Binding-site contacts:
Ligand atom O3 contacts residue TRP40 of chain 2.H at 3.2 Å (h-bond).
Ligand atom O1 contacts residue ARG229 of chain 2.H at 3.2 Å (salt-bridge).
Ligand atom C3 contacts residue GLU39 of chain 2.H at 3.6 Å.
Ligand atom C6 contacts residue TRP198 of chain 2.H at 4.4 Å (hydrophobic).
Ligand atom O4 contacts residue ASP200 of chain 2.H at 3.8 Å.
Ligand atom C3 contacts residue TRP283 of chain 2.H at 4.2 Å (hydrophobic).
Ligand atom O1 contacts residue VAL201 of chain 2.H at 4.1 Å.
Ligand atom C6 contacts residue HIS18 of chain 2.H at 4.2 Å.
Ligand atom C4 contacts residue HIS18 of chain 2.H at 3.7 Å.
Ligand atom C6 contacts residue TRP283 of chain 2.H at 3.6 Å (hydrophobic).
Ligand atom C3 contacts residue TRP40 of chain 2.H at 3.9 Å (hydrophobic).
Ligand atom C2 contacts residue TRP40 of chain 2.H at 4.0 Å (hydrophobic).
Ligand atom O4 contacts residue HIS18 of chain 2.H at 3.0 Å (h-bond).
Ligand atom C3 contacts residue HIS87 of chain 2.H at 4.0 Å.
Ligand atom O5 contacts residue ASP200 of chain 2.H at 3.8 Å.
Ligand atom O2 contacts residue TRP40 of chain 2.H at 3.0 Å (h-bond).
Ligand atom C4 contacts residue TRP283 of chain 2.H at 3.8 Å (hydrophobic).
Ligand atom C5 contacts residue TRP283 of chain 2.H at 3.6 Å (hydrophobic).
Ligand atom O3 contacts residue HIS87 of chain 2.H at 3.0 Å (h-bond).
Ligand atom C4 contacts residue ASP200 of chain 2.H at 4.4 Å.
Ligand atom C1 contacts residue ARG229 of chain 2.H at 4.2 Å.
Ligand atom C4 contacts residue GLU39 of chain 2.H at 4.0 Å.
Ligand atom O3 contacts residue GLU39 of chain 2.H at 3.1 Å (salt-bridge).
Ligand atom C2 contacts residue HIS88 of chain 2.H at 3.8 Å.
Ligand atom O2 contacts residue ASP200 of chain 2.H at 4.2 Å.
Ligand atom O3 contacts residue HIS88 of chain 2.H at 3.8 Å.
Ligand atom C4 contacts residue HIS87 of chain 2.H at 4.0 Å.
Ligand atom C3 contacts residue HIS88 of chain 2.H at 4.5 Å.
Ligand atom O1 contacts residue ASP200 of chain 2.H at 3.8 Å.
Ligand atom O4 contacts residue HIS87 of chain 2.H at 3.1 Å (h-bond).
Ligand atom C3 contacts residue TYR37 of chain 2.H at 4.4 Å (hydrophobic).
Ligand atom C3 contacts residue ASP200 of chain 2.H at 4.4 Å.
Ligand atom O5 contacts residue ARG229 of chain 2.H at 3.9 Å.
Ligand atom C2 contacts residue ASP200 of chain 2.H at 3.5 Å.
Ligand atom C1 contacts residue ASP200 of chain 2.H at 3.9 Å.
Ligand atom O4 contacts residue TYR131 of chain 2.H at 3.9 Å.
Ligand atom O2 contacts residue HIS88 of chain 2.H at 3.4 Å (h-bond).

Sequence of chain 2.H:
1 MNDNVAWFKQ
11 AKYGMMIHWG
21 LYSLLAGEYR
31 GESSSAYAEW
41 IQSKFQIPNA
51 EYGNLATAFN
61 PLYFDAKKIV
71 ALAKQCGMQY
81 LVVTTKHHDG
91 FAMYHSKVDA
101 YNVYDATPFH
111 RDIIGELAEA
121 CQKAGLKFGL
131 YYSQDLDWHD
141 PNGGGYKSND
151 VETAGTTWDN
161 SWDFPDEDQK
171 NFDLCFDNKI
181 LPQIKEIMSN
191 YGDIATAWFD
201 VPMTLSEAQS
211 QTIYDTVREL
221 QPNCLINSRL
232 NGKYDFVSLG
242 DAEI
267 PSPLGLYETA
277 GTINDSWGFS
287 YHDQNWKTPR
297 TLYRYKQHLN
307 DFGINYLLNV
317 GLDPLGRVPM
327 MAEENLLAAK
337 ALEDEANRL

This small molecule binds to this protein.
Small molecule (SMILES): C[C@@H]1O[C@H](O)[C@@H](O)[C@H](O)[C@@H]1O